Binding-site contacts:
Ligand atom O7 contacts residue ASN327 of chain 6.A at 3.4 Å (h-bond).
Ligand atom N2 contacts residue ASN327 of chain 6.A at 3.0 Å (h-bond).
Ligand atom C4 contacts residue ASN327 of chain 6.A at 4.2 Å.
Ligand atom C5 contacts residue SER329 of chain 6.A at 4.3 Å.
Ligand atom C1 contacts residue SER329 of chain 6.A at 3.4 Å.
Ligand atom C2 contacts residue ASN327 of chain 6.A at 2.4 Å.
Ligand atom O5 contacts residue ASN327 of chain 6.A at 2.3 Å (h-bond).
Ligand atom C1 contacts residue ASN327 of chain 6.A at 1.4 Å.
Ligand atom C3 contacts residue ASN327 of chain 6.A at 3.8 Å.
Ligand atom O7 contacts residue SER329 of chain 6.A at 4.0 Å.
Ligand atom C5 contacts residue ASN327 of chain 6.A at 3.7 Å.
Ligand atom O5 contacts residue SER329 of chain 6.A at 3.8 Å.
Ligand atom C8 contacts residue ASN327 of chain 6.A at 4.1 Å.
Ligand atom C7 contacts residue ASN327 of chain 6.A at 3.4 Å.

Sequence of chain 6.A:
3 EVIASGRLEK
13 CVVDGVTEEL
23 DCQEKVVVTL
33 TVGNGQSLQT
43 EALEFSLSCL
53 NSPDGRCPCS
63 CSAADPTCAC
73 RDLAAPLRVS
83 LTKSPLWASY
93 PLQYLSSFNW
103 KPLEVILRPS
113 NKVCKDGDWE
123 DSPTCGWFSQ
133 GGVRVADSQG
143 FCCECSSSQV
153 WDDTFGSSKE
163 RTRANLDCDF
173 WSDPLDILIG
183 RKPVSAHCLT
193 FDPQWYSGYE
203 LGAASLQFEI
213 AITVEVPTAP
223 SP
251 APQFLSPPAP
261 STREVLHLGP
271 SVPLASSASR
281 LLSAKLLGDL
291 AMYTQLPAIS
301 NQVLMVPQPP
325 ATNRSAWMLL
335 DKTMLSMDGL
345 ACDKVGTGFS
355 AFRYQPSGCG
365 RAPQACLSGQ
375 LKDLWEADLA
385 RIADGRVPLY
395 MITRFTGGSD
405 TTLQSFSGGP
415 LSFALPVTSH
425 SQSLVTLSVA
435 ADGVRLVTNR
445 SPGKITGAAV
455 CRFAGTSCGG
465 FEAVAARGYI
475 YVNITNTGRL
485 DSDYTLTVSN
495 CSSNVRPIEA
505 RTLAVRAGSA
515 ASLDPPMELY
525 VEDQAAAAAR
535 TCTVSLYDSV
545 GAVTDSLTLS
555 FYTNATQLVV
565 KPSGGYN

The small molecule below binds the protein below.
Small molecule (SMILES): CC(=O)N[C@@H]1[C@@H](O)[C@H](O)[C@@H](CO)O[C@H]1O